A small-molecule ligand and the protein it binds are described below.
Small molecule (SMILES): N=C(N)c1ccc(/N=N/Nc2ccc(C(=N)N)cc2)cc1

Binding-site contacts:
Ligand atom C6' contacts residue ASN154 of chain 3.C at 3.7 Å.
Ligand atom C3' contacts residue GLU120 of chain 3.C at 3.6 Å.
Ligand atom C7' contacts residue ILE124 of chain 3.C at 3.8 Å (hydrophobic).
Ligand atom NB' contacts residue ILE124 of chain 3.C at 3.1 Å.
Ligand atom NA' contacts residue GLU120 of chain 3.C at 2.9 Å (salt-bridge).
Ligand atom C7' contacts residue PHE162 of chain 3.A at 3.6 Å (hydrophobic).
Ligand atom C2 contacts residue PHE162 of chain 3.A at 3.4 Å (hydrophobic).
Ligand atom C5' contacts residue ASN154 of chain 3.C at 3.3 Å.
Ligand atom C2' contacts residue GLU120 of chain 3.C at 3.9 Å.
Ligand atom C6' contacts residue GLU120 of chain 3.C at 3.4 Å.
Ligand atom NA' contacts residue PHE162 of chain 3.A at 3.5 Å (h-bond).
Ligand atom C2 contacts residue TYR103 of chain 3.C at 3.4 Å (hydrophobic).
Ligand atom N1' contacts residue ASN157 of chain 3.C at 3.7 Å.
Ligand atom C3' contacts residue ASN154 of chain 3.C at 3.7 Å.
Ligand atom C5' contacts residue PHE162 of chain 3.A at 3.6 Å (hydrophobic).
Ligand atom C3 contacts residue TYR103 of chain 3.C at 3.4 Å (hydrophobic).
Ligand atom N contacts residue ASN157 of chain 3.C at 3.1 Å (h-bond).
Ligand atom NB contacts residue ILE99 of chain 3.C at 3.8 Å.
Ligand atom C2 contacts residue ASN157 of chain 3.C at 3.7 Å.
Ligand atom NA' contacts residue GLU165 of chain 3.A at 3.8 Å.
Ligand atom C7' contacts residue GLU120 of chain 3.C at 3.8 Å.
Ligand atom NB contacts residue TYR103 of chain 3.C at 3.6 Å.
Ligand atom C5' contacts residue GLU120 of chain 3.C at 3.2 Å.
Ligand atom NB' contacts residue PHE162 of chain 3.A at 4.1 Å.
Ligand atom C6' contacts residue PHE162 of chain 3.A at 4.0 Å (hydrophobic).
Ligand atom C1 contacts residue ASN157 of chain 3.C at 3.1 Å.
Ligand atom C3' contacts residue ILE124 of chain 3.C at 3.5 Å (hydrophobic).
Ligand atom N1 contacts residue ASN157 of chain 3.C at 3.0 Å (h-bond).
Ligand atom NB' contacts residue ASN154 of chain 3.C at 2.8 Å (h-bond).
Ligand atom C6 contacts residue ASN157 of chain 3.C at 3.4 Å.
Ligand atom C5 contacts residue GLN96 of chain 3.C at 3.9 Å.
Ligand atom C4' contacts residue GLU120 of chain 3.C at 3.5 Å.
Ligand atom C4' contacts residue PHE162 of chain 3.A at 4.0 Å (hydrophobic).
Ligand atom NB contacts residue ILE100 of chain 3.C at 3.1 Å.
Ligand atom C3 contacts residue PHE162 of chain 3.A at 3.5 Å (hydrophobic).
Ligand atom NA' contacts residue GLN166 of chain 3.A at 3.8 Å.
Ligand atom C7 contacts residue ILE100 of chain 3.C at 3.6 Å (hydrophobic).
Ligand atom C7' contacts residue ASN154 of chain 3.C at 3.5 Å.
Ligand atom NA contacts residue ILE100 of chain 3.C at 3.2 Å.
Ligand atom C4' contacts residue ASN154 of chain 3.C at 3.3 Å.

Sequence of chain 3.A:
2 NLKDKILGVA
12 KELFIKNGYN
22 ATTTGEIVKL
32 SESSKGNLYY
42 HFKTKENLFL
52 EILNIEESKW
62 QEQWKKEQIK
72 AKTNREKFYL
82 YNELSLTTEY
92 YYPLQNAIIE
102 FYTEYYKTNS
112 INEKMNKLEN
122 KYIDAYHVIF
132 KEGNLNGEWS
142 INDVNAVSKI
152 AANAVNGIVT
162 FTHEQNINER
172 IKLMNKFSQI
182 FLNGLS

Sequence of chain 3.C:
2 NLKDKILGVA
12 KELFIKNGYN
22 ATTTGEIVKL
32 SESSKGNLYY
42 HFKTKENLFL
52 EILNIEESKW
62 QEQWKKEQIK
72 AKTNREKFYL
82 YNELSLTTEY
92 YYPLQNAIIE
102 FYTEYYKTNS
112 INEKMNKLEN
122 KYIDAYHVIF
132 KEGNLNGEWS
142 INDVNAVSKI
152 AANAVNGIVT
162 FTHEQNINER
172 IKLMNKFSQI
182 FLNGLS